Sequence of chain 1.A:
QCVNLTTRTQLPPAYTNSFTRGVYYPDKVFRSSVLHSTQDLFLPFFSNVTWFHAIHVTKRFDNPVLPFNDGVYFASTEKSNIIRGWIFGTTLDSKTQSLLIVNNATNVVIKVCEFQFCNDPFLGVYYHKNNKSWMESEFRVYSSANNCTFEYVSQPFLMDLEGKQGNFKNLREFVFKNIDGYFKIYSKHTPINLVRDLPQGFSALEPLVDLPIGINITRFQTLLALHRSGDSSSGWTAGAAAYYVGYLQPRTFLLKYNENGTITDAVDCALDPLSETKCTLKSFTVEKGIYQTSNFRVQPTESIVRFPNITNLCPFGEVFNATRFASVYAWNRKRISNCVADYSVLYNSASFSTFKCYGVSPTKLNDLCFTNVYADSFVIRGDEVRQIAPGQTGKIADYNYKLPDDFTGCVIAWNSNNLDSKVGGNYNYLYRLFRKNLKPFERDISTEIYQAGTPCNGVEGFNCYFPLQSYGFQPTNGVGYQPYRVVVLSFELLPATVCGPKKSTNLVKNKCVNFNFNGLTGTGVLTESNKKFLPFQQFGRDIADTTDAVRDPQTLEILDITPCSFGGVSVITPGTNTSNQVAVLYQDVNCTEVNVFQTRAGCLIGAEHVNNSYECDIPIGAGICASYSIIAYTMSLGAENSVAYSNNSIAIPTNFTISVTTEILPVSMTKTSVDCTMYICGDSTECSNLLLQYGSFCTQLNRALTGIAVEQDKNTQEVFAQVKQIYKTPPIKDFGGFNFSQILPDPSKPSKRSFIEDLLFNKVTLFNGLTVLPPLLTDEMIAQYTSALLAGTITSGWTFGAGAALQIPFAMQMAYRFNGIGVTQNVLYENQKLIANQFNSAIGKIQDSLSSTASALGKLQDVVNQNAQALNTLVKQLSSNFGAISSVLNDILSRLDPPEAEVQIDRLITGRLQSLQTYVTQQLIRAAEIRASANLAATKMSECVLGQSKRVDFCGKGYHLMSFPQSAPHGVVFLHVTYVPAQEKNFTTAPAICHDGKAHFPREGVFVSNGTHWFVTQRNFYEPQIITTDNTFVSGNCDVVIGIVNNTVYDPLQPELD

Binding-site contacts:
Ligand atom C8 contacts residue TYR28 of chain 1.A at 3.9 Å (hydrophobic).
Ligand atom O7 contacts residue TYR28 of chain 1.A at 3.2 Å.
Ligand atom C4 contacts residue ASN61 of chain 1.A at 4.3 Å.
Ligand atom C3 contacts residue ASN61 of chain 1.A at 3.8 Å.
Ligand atom C1 contacts residue ASN61 of chain 1.A at 1.4 Å.
Ligand atom O7 contacts residue ASN61 of chain 1.A at 3.3 Å (h-bond).
Ligand atom N2 contacts residue TYR28 of chain 1.A at 4.3 Å.
Ligand atom C8 contacts residue ASN61 of chain 1.A at 4.3 Å.
Ligand atom N2 contacts residue ASN61 of chain 1.A at 2.8 Å (h-bond).
Ligand atom C5 contacts residue ASN61 of chain 1.A at 3.6 Å.
Ligand atom C1 contacts residue TYR28 of chain 1.A at 4.1 Å (hydrophobic).
Ligand atom C7 contacts residue TYR28 of chain 1.A at 3.6 Å (hydrophobic).
Ligand atom C7 contacts residue ASN61 of chain 1.A at 3.2 Å.
Ligand atom O5 contacts residue ASN61 of chain 1.A at 2.5 Å (h-bond).
Ligand atom C2 contacts residue ASN61 of chain 1.A at 2.5 Å.

The protein below binds the small molecule below.
Small molecule (SMILES): CC(=O)N[C@H]1[C@H](O[C@H]2[C@H](O)[C@@H](NC(C)=O)CO[C@@H]2CO)O[C@H](CO)[C@@H](O)[C@@H]1O